The protein below binds the small molecule below.
Small molecule (SMILES): C=C(C)[C@H]1Cc2c(ccc3c2O[C@@H]2COc4cc(OC)c(OC)cc4[C@@H]2C3=O)O1

Sequence of chain 1.F:
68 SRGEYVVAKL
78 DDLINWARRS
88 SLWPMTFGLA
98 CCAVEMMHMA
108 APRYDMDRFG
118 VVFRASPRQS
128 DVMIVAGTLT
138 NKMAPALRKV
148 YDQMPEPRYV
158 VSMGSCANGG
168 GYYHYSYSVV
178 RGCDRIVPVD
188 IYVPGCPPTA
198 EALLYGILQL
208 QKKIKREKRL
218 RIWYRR

Sequence of chain 1.I:
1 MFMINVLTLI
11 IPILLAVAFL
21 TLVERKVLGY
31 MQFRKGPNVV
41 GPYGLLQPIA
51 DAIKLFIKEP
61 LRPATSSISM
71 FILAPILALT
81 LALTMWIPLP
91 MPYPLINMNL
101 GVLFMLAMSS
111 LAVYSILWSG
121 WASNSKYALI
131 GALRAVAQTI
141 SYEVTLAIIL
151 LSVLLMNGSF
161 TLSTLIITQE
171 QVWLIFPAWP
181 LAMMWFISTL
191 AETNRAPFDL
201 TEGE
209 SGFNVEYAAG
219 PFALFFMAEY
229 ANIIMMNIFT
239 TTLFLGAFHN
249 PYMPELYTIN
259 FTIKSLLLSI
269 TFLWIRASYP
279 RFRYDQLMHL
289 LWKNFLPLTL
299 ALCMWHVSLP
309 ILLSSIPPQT

Binding-site contacts:
Ligand atom O26 contacts residue ARG274 of chain 1.I at 3.8 Å.
Ligand atom C10 contacts residue TRP90 of chain 1.F at 3.8 Å (hydrophobic).
Ligand atom C07 contacts residue LEU55 of chain 1.I at 3.5 Å (hydrophobic).
Ligand atom C05 contacts residue ASP51 of chain 1.I at 3.3 Å.
Ligand atom O13 contacts residue ASP51 of chain 1.I at 3.7 Å.
Ligand atom C10 contacts residue PHE224 of chain 1.I at 3.5 Å (hydrophobic).
Ligand atom C09 contacts residue PHE220 of chain 1.I at 4.1 Å (hydrophobic).
Ligand atom C12 contacts residue ASP51 of chain 1.I at 3.8 Å.
Ligand atom C27 contacts residue ARG274 of chain 1.I at 3.5 Å.
Ligand atom O08 contacts residue LEU55 of chain 1.I at 3.3 Å.
Ligand atom O13 contacts residue THR21 of chain 1.I at 3.8 Å.
Ligand atom C29 contacts residue PHE120 of chain 1.F at 3.9 Å (hydrophobic).
Ligand atom O25 contacts residue ARG121 of chain 1.F at 3.0 Å (salt-bridge).
Ligand atom C23 contacts residue PHE224 of chain 1.I at 3.6 Å (hydrophobic).
Ligand atom C09 contacts residue TRP90 of chain 1.F at 4.1 Å (hydrophobic).
Ligand atom C03 contacts residue PHE224 of chain 1.I at 4.1 Å (hydrophobic).
Ligand atom C11 contacts residue ARG121 of chain 1.F at 4.1 Å.
Ligand atom C24 contacts residue ARG121 of chain 1.F at 3.6 Å.
Ligand atom C11 contacts residue TRP90 of chain 1.F at 4.0 Å (hydrophobic).
Ligand atom C10 contacts residue PHE220 of chain 1.I at 3.6 Å (hydrophobic).
Ligand atom C15 contacts residue ARG25 of chain 1.I at 4.0 Å.
Ligand atom C09 contacts residue LEU55 of chain 1.I at 3.5 Å (hydrophobic).
Ligand atom C07 contacts residue PHE224 of chain 1.I at 3.7 Å (hydrophobic).
Ligand atom C05 contacts residue THR21 of chain 1.I at 3.9 Å.
Ligand atom C06 contacts residue ASP51 of chain 1.I at 3.5 Å.
Ligand atom C18 contacts residue VAL119 of chain 1.F at 4.1 Å (hydrophobic).
Ligand atom O13 contacts residue PHE224 of chain 1.I at 4.1 Å.
Ligand atom C15 contacts residue TRP90 of chain 1.F at 3.9 Å (hydrophobic).
Ligand atom C09 contacts residue PHE224 of chain 1.I at 3.5 Å (hydrophobic).
Ligand atom C12 contacts residue PHE224 of chain 1.I at 3.5 Å (hydrophobic).
Ligand atom C11 contacts residue PHE224 of chain 1.I at 3.5 Å (hydrophobic).
Ligand atom O16 contacts residue ARG25 of chain 1.I at 4.0 Å.
Ligand atom O16 contacts residue VAL119 of chain 1.F at 3.7 Å.
Ligand atom C24 contacts residue PHE224 of chain 1.I at 3.4 Å (hydrophobic).
Ligand atom C06 contacts residue PHE224 of chain 1.I at 3.7 Å (hydrophobic).
Ligand atom C15 contacts residue ASP51 of chain 1.I at 3.9 Å.
Ligand atom C01 contacts residue ALA52 of chain 1.I at 3.8 Å (hydrophobic).
Ligand atom C01 contacts residue PRO48 of chain 1.I at 3.4 Å (hydrophobic).
Ligand atom O25 contacts residue PHE224 of chain 1.I at 3.5 Å.
Ligand atom C01 contacts residue ALA18 of chain 1.I at 3.9 Å (hydrophobic).